The protein below binds the small molecule below.
Small molecule (SMILES): CC(=O)N[C@@H]1[C@@H](O)[C@H](O)[C@@H](CO)O[C@H]1O

Sequence of chain 1.A:
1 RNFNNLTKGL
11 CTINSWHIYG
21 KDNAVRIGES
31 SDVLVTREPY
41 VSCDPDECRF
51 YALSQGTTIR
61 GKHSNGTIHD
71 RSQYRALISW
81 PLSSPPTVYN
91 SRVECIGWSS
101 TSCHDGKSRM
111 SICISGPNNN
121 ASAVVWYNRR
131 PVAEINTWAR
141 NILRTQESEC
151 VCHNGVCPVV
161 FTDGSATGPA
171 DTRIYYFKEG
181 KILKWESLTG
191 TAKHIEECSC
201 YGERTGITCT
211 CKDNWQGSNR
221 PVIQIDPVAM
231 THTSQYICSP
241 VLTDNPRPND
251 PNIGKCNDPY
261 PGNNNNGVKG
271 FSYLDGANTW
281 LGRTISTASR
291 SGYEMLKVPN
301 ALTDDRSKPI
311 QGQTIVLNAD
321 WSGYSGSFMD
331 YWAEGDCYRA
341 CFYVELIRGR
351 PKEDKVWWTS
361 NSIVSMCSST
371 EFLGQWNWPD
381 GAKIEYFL

Binding-site contacts:
Ligand atom C2 contacts residue ASN65 of chain 1.A at 2.4 Å.
Ligand atom C5 contacts residue TRP357 of chain 1.A at 4.0 Å (hydrophobic).
Ligand atom O4 contacts residue TRP357 of chain 1.A at 4.3 Å.
Ligand atom C4 contacts residue TRP357 of chain 1.A at 4.5 Å (hydrophobic).
Ligand atom C8 contacts residue TRP357 of chain 1.A at 3.6 Å (hydrophobic).
Ligand atom N2 contacts residue ASN65 of chain 1.A at 2.8 Å (h-bond).
Ligand atom O5 contacts residue ASN65 of chain 1.A at 2.4 Å (h-bond).
Ligand atom C4 contacts residue ASN65 of chain 1.A at 4.2 Å.
Ligand atom C2 contacts residue TRP357 of chain 1.A at 4.0 Å (hydrophobic).
Ligand atom C7 contacts residue ASN65 of chain 1.A at 3.5 Å.
Ligand atom C7 contacts residue TRP357 of chain 1.A at 4.0 Å (hydrophobic).
Ligand atom C8 contacts residue ASN65 of chain 1.A at 4.5 Å.
Ligand atom C1 contacts residue ASN65 of chain 1.A at 1.4 Å.
Ligand atom C1 contacts residue TRP357 of chain 1.A at 3.7 Å (hydrophobic).
Ligand atom O3 contacts residue TRP357 of chain 1.A at 4.2 Å.
Ligand atom C5 contacts residue ASN65 of chain 1.A at 3.7 Å.
Ligand atom C3 contacts residue ASN65 of chain 1.A at 3.8 Å.
Ligand atom C3 contacts residue TRP357 of chain 1.A at 3.7 Å (hydrophobic).
Ligand atom O5 contacts residue TRP357 of chain 1.A at 4.3 Å.
Ligand atom N2 contacts residue TRP357 of chain 1.A at 3.4 Å (h-bond).
Ligand atom O7 contacts residue ASN65 of chain 1.A at 3.8 Å.